Sequence of chain 3.A:
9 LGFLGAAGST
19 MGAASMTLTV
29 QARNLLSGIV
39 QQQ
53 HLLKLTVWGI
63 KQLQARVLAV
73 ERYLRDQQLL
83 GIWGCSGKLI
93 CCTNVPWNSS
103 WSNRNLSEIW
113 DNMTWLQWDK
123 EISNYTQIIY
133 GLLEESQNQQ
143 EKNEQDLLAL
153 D

Binding-site contacts:
Ligand atom C3 contacts residue ASN107 of chain 3.A at 3.8 Å.
Ligand atom N2 contacts residue ASN107 of chain 3.A at 2.5 Å (h-bond).
Ligand atom C6 contacts residue ASN105 of chain 3.A at 4.2 Å.
Ligand atom O5 contacts residue ASN107 of chain 3.A at 2.3 Å (h-bond).
Ligand atom N2 contacts residue ARG56 of chain 3.C at 4.3 Å.
Ligand atom C1 contacts residue ASN107 of chain 3.A at 1.4 Å.
Ligand atom O7 contacts residue GLU2 of chain 3.D at 3.4 Å (salt-bridge).
Ligand atom C4 contacts residue ASN107 of chain 3.A at 4.2 Å.
Ligand atom O3 contacts residue GLU2 of chain 3.D at 3.6 Å (salt-bridge).
Ligand atom O6 contacts residue ASN105 of chain 3.A at 3.7 Å.
Ligand atom O5 contacts residue ASN105 of chain 3.A at 3.7 Å.
Ligand atom C8 contacts residue GLU55 of chain 3.C at 3.9 Å.
Ligand atom C8 contacts residue ASN107 of chain 3.A at 3.3 Å.
Ligand atom C8 contacts residue ARG468 of chain 3.D at 3.7 Å.
Ligand atom C7 contacts residue ASN107 of chain 3.A at 3.4 Å.
Ligand atom C5 contacts residue ASN107 of chain 3.A at 3.6 Å.
Ligand atom C2 contacts residue ASN107 of chain 3.A at 2.5 Å.

A protein and the small-molecule ligand that binds it are described below.
Small molecule (SMILES): CC(=O)N[C@@H]1[C@@H](O)[C@H](O)[C@@H](CO)O[C@H]1O

Sequence of chain 3.C:
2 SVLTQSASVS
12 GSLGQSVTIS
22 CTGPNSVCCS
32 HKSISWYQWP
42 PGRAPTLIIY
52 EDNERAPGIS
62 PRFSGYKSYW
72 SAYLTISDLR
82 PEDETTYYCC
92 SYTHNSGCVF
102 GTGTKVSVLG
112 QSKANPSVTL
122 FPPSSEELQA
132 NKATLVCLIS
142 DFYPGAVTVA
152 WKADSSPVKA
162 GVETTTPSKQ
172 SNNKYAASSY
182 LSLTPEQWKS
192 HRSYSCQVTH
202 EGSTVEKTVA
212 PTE

Sequence of chain 3.D:
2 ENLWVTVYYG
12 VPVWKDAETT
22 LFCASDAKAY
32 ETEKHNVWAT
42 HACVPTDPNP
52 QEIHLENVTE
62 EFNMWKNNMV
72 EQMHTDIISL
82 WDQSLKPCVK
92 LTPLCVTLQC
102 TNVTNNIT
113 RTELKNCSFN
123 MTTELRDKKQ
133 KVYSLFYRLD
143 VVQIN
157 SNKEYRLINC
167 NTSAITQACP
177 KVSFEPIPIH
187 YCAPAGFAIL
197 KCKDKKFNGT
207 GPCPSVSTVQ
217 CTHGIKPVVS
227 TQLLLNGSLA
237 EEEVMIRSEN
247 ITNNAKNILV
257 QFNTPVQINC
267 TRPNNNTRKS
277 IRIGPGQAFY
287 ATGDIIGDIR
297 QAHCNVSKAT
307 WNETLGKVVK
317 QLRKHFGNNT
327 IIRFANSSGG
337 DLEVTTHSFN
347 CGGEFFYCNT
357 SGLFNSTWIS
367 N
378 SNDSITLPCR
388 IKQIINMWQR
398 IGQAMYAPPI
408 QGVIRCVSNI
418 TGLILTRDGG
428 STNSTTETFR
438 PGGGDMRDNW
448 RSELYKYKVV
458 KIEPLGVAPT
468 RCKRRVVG